Binding-site contacts:
Ligand atom CAJ contacts residue MET2 of chain 3.C at 2.7 Å (hydrophobic).
Ligand atom CAF contacts residue ASN35 of chain 3.C at 4.0 Å.
Ligand atom CAG contacts residue PHE108 of chain 3.C at 3.7 Å (hydrophobic).
Ligand atom CAM contacts residue PRO1 of chain 3.C at 3.2 Å (hydrophobic).
Ligand atom CAI contacts residue LYS32 of chain 3.C at 3.7 Å.
Ligand atom CAE contacts residue PHE108 of chain 3.C at 3.4 Å (hydrophobic).
Ligand atom CAP contacts residue PRO1 of chain 3.C at 4.1 Å (hydrophobic).
Ligand atom CAC contacts residue VAL113 of chain 3.C at 4.0 Å (hydrophobic).
Ligand atom CAJ contacts residue ARG36 of chain 3.C at 4.1 Å.
Ligand atom OAB contacts residue ILE64 of chain 3.C at 3.0 Å (h-bond).
Ligand atom CAP contacts residue ILE64 of chain 3.C at 3.8 Å (hydrophobic).
Ligand atom OAA contacts residue MET2 of chain 3.C at 3.4 Å (h-bond).
Ligand atom OAB contacts residue LYS32 of chain 3.C at 2.8 Å (salt-bridge).
Ligand atom NAK contacts residue MET2 of chain 3.C at 3.7 Å.
Ligand atom CAG contacts residue ARG36 of chain 3.C at 3.9 Å.
Ligand atom OAL contacts residue PRO1 of chain 3.C at 3.9 Å.
Ligand atom CAC contacts residue ARG36 of chain 3.C at 3.6 Å.
Ligand atom CAH contacts residue ARG36 of chain 3.C at 3.8 Å.
Ligand atom OAB contacts residue SER63 of chain 3.C at 3.7 Å.
Ligand atom CAH contacts residue VAL113 of chain 3.C at 3.7 Å (hydrophobic).
Ligand atom CAN contacts residue MET2 of chain 3.C at 3.8 Å (hydrophobic).
Ligand atom CAM contacts residue LYS32 of chain 3.C at 3.9 Å.
Ligand atom OAA contacts residue SER63 of chain 3.C at 4.1 Å.
Ligand atom CAO contacts residue ILE64 of chain 3.C at 4.1 Å (hydrophobic).
Ligand atom CAE contacts residue ARG36 of chain 3.C at 3.8 Å.
Ligand atom OAL contacts residue ARG36 of chain 3.C at 3.2 Å (salt-bridge).
Ligand atom CAN contacts residue ARG36 of chain 3.C at 3.8 Å.
Ligand atom CAE contacts residue ASN35 of chain 3.C at 4.2 Å.
Ligand atom CAI contacts residue ILE64 of chain 3.C at 4.0 Å (hydrophobic).
Ligand atom OAA contacts residue PRO1 of chain 3.C at 2.6 Å (h-bond).
Ligand atom CAD contacts residue ARG36 of chain 3.C at 4.2 Å.
Ligand atom OAA contacts residue ILE64 of chain 3.C at 4.0 Å.
Ligand atom NAK contacts residue VAL106 of chain 3.C at 3.6 Å.
Ligand atom OAL contacts residue MET2 of chain 3.C at 4.0 Å.
Ligand atom CAM contacts residue ILE64 of chain 3.C at 3.7 Å (hydrophobic).
Ligand atom CAF contacts residue ILE37 of chain 3.C at 4.1 Å (hydrophobic).
Ligand atom OAL contacts residue ILE37 of chain 3.C at 4.0 Å.
Ligand atom CAJ contacts residue PRO1 of chain 3.C at 3.9 Å (hydrophobic).
Ligand atom OAB contacts residue PRO1 of chain 3.C at 3.2 Å.
Ligand atom CAF contacts residue ARG36 of chain 3.C at 3.6 Å.

The small molecule below binds the protein below.
Small molecule (SMILES): O=C(O)c1ccccc1NCc1ccco1

Sequence of chain 3.C:
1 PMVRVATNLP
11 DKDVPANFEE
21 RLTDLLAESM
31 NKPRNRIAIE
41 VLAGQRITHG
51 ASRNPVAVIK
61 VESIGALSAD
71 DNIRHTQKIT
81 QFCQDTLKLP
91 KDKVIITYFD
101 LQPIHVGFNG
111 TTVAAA